Sequence of chain 3.A:
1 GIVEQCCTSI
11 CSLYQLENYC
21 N

Sequence of chain 1.D:
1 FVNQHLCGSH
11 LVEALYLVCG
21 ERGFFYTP

This small molecule binds to this protein.
Small molecule (SMILES): Cc1cccc(O)c1

Binding-site contacts:
Ligand atom C7 contacts residue TYR14 of chain 1.C at 4.3 Å (hydrophobic).
Ligand atom O1 contacts residue GLU17 of chain 1.C at 3.8 Å.
Ligand atom C6 contacts residue LEU13 of chain 3.A at 3.8 Å (hydrophobic).
Ligand atom C5 contacts residue LEU13 of chain 3.A at 3.9 Å (hydrophobic).
Ligand atom C2 contacts residue LEU13 of chain 1.C at 3.4 Å (hydrophobic).
Ligand atom C7 contacts residue VAL18 of chain 3.B at 3.6 Å (hydrophobic).
Ligand atom C1 contacts residue LEU13 of chain 1.C at 4.2 Å (hydrophobic).
Ligand atom O1 contacts residue TYR14 of chain 1.C at 4.2 Å.
Ligand atom C1 contacts residue TYR14 of chain 1.C at 4.2 Å (hydrophobic).
Ligand atom C7 contacts residue LEU13 of chain 1.C at 3.6 Å (hydrophobic).
Ligand atom C4 contacts residue TYR14 of chain 1.C at 4.2 Å (hydrophobic).
Ligand atom C4 contacts residue LEU13 of chain 3.A at 4.2 Å (hydrophobic).
Ligand atom C3 contacts residue LEU13 of chain 1.C at 3.9 Å (hydrophobic).
Ligand atom C1 contacts residue LEU13 of chain 3.A at 4.3 Å (hydrophobic).
Ligand atom C2 contacts residue TYR14 of chain 1.C at 3.9 Å (hydrophobic).
Ligand atom O1 contacts residue LEU13 of chain 1.C at 4.0 Å.
Ligand atom C3 contacts residue TYR14 of chain 1.C at 4.0 Å (hydrophobic).
Ligand atom O1 contacts residue VAL18 of chain 1.D at 3.7 Å.

Sequence of chain 1.C:
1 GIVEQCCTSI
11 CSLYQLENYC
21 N

Sequence of chain 3.B:
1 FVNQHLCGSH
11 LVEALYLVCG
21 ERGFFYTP